Binding-site contacts:
Ligand atom C contacts residue ASN180 of chain 1.A at 3.5 Å.
Ligand atom N contacts residue ASN180 of chain 1.A at 3.0 Å (h-bond).
Ligand atom N contacts residue ASN231 of chain 1.A at 2.9 Å (h-bond).
Ligand atom O2P contacts residue ARG61 of chain 1.A at 3.0 Å (salt-bridge).
Ligand atom CG2 contacts residue ASN180 of chain 1.A at 3.6 Å.
Ligand atom CA contacts residue ASN231 of chain 1.A at 3.8 Å.
Ligand atom P contacts residue ARG134 of chain 1.A at 3.8 Å.
Ligand atom CB contacts residue ASN231 of chain 1.A at 3.7 Å.
Ligand atom O1P contacts residue LYS54 of chain 1.A at 3.5 Å (salt-bridge).
Ligand atom CB contacts residue TRP235 of chain 1.A at 3.8 Å (hydrophobic).
Ligand atom CG1 contacts residue LEU179 of chain 1.A at 3.9 Å (hydrophobic).
Ligand atom CB contacts residue VAL183 of chain 1.A at 3.7 Å (hydrophobic).
Ligand atom P contacts residue TYR135 of chain 1.A at 3.7 Å.
Ligand atom CB contacts residue ASN180 of chain 1.A at 3.2 Å.
Ligand atom C contacts residue ASN231 of chain 1.A at 3.7 Å.
Ligand atom O3P contacts residue TYR135 of chain 1.A at 2.5 Å (h-bond).
Ligand atom O3P contacts residue ARG134 of chain 1.A at 2.8 Å (salt-bridge).
Ligand atom C contacts residue LYS127 of chain 1.A at 3.7 Å.
Ligand atom OXT contacts residue LYS127 of chain 1.A at 3.9 Å.
Ligand atom O1P contacts residue ARG61 of chain 1.A at 2.9 Å (salt-bridge).
Ligand atom CG2 contacts residue GLY176 of chain 1.A at 3.6 Å.
Ligand atom P contacts residue ARG61 of chain 1.A at 3.7 Å.
Ligand atom O2P contacts residue ARG134 of chain 1.A at 2.8 Å (salt-bridge).
Ligand atom OXT contacts residue GEH1 of chain 1.F at 3.6 Å.
Ligand atom O contacts residue ASN231 of chain 1.A at 3.1 Å (h-bond).
Ligand atom CA contacts residue ASN180 of chain 1.A at 3.2 Å.
Ligand atom CA contacts residue LEU179 of chain 1.A at 3.8 Å (hydrophobic).
Ligand atom O contacts residue LYS54 of chain 1.A at 3.5 Å (salt-bridge).
Ligand atom CG2 contacts residue VAL183 of chain 1.A at 3.8 Å (hydrophobic).
Ligand atom O contacts residue VAL183 of chain 1.A at 3.6 Å.
Ligand atom CG2 contacts residue ARG134 of chain 1.A at 3.7 Å.
Ligand atom CB contacts residue ASN231 of chain 1.A at 3.6 Å.
Ligand atom CG contacts residue VAL183 of chain 1.A at 3.8 Å (hydrophobic).
Ligand atom O contacts residue LEU179 of chain 1.A at 3.4 Å.
Ligand atom O contacts residue ASN180 of chain 1.A at 2.8 Å (h-bond).
Ligand atom O contacts residue LYS127 of chain 1.A at 2.8 Å (salt-bridge).
Ligand atom CG1 contacts residue LEU227 of chain 1.A at 3.5 Å (hydrophobic).
Ligand atom CB contacts residue ARG65 of chain 1.A at 3.8 Å.
Ligand atom CA contacts residue ASN231 of chain 1.A at 3.6 Å.
Ligand atom CG2 contacts residue GEH1 of chain 1.F at 3.8 Å.

Sequence of chain 1.A:
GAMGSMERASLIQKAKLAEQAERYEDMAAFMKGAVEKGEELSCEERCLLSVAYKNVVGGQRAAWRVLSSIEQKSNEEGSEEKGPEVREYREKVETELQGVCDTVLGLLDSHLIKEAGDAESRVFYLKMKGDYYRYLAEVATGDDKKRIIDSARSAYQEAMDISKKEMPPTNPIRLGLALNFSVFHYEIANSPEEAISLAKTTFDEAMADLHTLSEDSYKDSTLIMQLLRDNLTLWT

This protein binds this small molecule.
Small molecule (SMILES): CC(C)[C@H](NC(=O)[C@@H](NC(=O)[C@H](C)NC(=O)[C@@H]1CCCN1C(=O)[C@@H](N)Cc1ccccc1)[C@@H](C)OP(=O)(O)O)C(=O)O